This small molecule binds to this protein.
Small molecule (SMILES): CC(=O)N[C@@H]1[C@@H](O)[C@H](O)[C@@H](CO)O[C@H]1O

Binding-site contacts:
Ligand atom C2 contacts residue ASN331 of chain 1.B at 2.4 Å.
Ligand atom C5 contacts residue GLN580 of chain 1.B at 4.2 Å.
Ligand atom C7 contacts residue GLN580 of chain 1.B at 3.6 Å.
Ligand atom C3 contacts residue ASN331 of chain 1.B at 3.8 Å.
Ligand atom O7 contacts residue ASN331 of chain 1.B at 3.3 Å (h-bond).
Ligand atom C1 contacts residue ASN331 of chain 1.B at 1.4 Å.
Ligand atom C8 contacts residue GLN580 of chain 1.B at 3.9 Å.
Ligand atom C1 contacts residue GLN580 of chain 1.B at 3.8 Å.
Ligand atom C5 contacts residue ASN331 of chain 1.B at 3.7 Å.
Ligand atom O7 contacts residue GLN580 of chain 1.B at 2.7 Å (h-bond).
Ligand atom C4 contacts residue ASN331 of chain 1.B at 4.3 Å.
Ligand atom N2 contacts residue ASN331 of chain 1.B at 2.8 Å (h-bond).
Ligand atom C7 contacts residue ASN331 of chain 1.B at 3.2 Å.
Ligand atom C8 contacts residue ASN331 of chain 1.B at 4.2 Å.
Ligand atom O7 contacts residue THR581 of chain 1.B at 4.5 Å.
Ligand atom O5 contacts residue ASN331 of chain 1.B at 2.5 Å (h-bond).
Ligand atom O5 contacts residue GLN580 of chain 1.B at 4.0 Å.

Sequence of chain 1.B:
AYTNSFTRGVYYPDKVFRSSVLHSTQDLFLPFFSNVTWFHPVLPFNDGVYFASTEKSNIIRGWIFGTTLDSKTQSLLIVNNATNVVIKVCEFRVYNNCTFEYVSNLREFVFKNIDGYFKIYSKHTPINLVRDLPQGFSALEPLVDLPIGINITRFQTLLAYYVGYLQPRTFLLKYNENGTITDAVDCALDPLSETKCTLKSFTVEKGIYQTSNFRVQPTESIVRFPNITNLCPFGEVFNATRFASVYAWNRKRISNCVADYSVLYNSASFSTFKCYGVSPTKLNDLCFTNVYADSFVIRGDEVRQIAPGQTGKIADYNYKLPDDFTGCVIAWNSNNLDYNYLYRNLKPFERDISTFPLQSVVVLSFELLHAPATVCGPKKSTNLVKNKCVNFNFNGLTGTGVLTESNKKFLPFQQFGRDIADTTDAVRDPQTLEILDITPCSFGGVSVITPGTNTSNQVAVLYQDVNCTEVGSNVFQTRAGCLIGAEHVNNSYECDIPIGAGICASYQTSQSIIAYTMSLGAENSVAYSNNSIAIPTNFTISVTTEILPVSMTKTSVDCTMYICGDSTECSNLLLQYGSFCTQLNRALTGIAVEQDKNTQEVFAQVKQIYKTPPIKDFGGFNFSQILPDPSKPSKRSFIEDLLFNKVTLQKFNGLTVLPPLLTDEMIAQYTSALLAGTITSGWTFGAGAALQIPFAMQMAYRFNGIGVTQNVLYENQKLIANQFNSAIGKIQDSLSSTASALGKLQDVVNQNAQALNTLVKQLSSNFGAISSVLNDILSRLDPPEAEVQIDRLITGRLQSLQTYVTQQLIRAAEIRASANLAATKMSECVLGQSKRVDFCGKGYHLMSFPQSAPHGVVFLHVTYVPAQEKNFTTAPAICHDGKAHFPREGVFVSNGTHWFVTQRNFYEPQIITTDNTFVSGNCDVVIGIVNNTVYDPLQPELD